Sequence of chain 1.B:
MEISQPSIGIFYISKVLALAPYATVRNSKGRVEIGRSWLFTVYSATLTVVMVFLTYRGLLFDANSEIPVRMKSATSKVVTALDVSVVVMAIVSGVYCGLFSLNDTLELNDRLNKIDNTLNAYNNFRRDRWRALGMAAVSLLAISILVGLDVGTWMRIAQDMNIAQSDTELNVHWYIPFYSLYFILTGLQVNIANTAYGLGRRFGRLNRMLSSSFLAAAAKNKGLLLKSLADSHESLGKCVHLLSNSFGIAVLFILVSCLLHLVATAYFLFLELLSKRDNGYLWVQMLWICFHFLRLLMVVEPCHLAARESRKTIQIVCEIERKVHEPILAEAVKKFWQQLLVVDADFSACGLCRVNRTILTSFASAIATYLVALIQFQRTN

This protein binds this small molecule.
Small molecule (SMILES): OC[C@H]1O[C@](O)(CO)[C@@H](O)[C@@H]1O

Binding-site contacts:
Ligand atom C3 contacts residue ASP83 of chain 1.B at 3.2 Å.
Ligand atom C4 contacts residue TYR182 of chain 1.B at 4.0 Å (hydrophobic).
Ligand atom O4 contacts residue HIS337 of chain 1.B at 2.7 Å (h-bond).
Ligand atom C3 contacts residue TYR182 of chain 1.B at 3.0 Å (hydrophobic).
Ligand atom O2 contacts residue ASP83 of chain 1.B at 2.0 Å (salt-bridge).
Ligand atom C6 contacts residue THR310 of chain 1.B at 3.3 Å.
Ligand atom O6 contacts residue ARG70 of chain 1.B at 4.0 Å.
Ligand atom C1 contacts residue TRP333 of chain 1.B at 3.6 Å (hydrophobic).
Ligand atom O1 contacts residue TYR179 of chain 1.B at 3.6 Å.
Ligand atom O5 contacts residue ARG70 of chain 1.B at 3.5 Å (salt-bridge).
Ligand atom C1 contacts residue PHE178 of chain 1.B at 3.7 Å (hydrophobic).
Ligand atom C4 contacts residue HIS337 of chain 1.B at 3.9 Å.
Ligand atom O3 contacts residue PHE178 of chain 1.B at 3.8 Å.
Ligand atom C5 contacts residue TRP333 of chain 1.B at 4.0 Å (hydrophobic).
Ligand atom O3 contacts residue HIS306 of chain 1.B at 3.5 Å.
Ligand atom C6 contacts residue PHE313 of chain 1.B at 3.9 Å (hydrophobic).
Ligand atom C1 contacts residue ASP150 of chain 1.B at 3.7 Å.
Ligand atom O1 contacts residue PHE178 of chain 1.B at 3.4 Å.
Ligand atom O6 contacts residue ASP83 of chain 1.B at 3.7 Å.
Ligand atom O3 contacts residue ASP83 of chain 1.B at 2.5 Å (salt-bridge).
Ligand atom O6 contacts residue THR310 of chain 1.B at 3.9 Å.
Ligand atom C4 contacts residue ASP83 of chain 1.B at 3.7 Å.
Ligand atom O5 contacts residue ASP83 of chain 1.B at 3.9 Å.
Ligand atom O2 contacts residue PHE178 of chain 1.B at 3.4 Å.
Ligand atom O4 contacts residue THR310 of chain 1.B at 2.5 Å (h-bond).
Ligand atom C2 contacts residue ASP83 of chain 1.B at 3.1 Å.
Ligand atom O3 contacts residue TYR182 of chain 1.B at 2.3 Å (h-bond).
Ligand atom O2 contacts residue ARG70 of chain 1.B at 3.0 Å (salt-bridge).
Ligand atom C4 contacts residue THR310 of chain 1.B at 3.1 Å.
Ligand atom C5 contacts residue GLN330 of chain 1.B at 3.9 Å.
Ligand atom C1 contacts residue TYR182 of chain 1.B at 3.8 Å (hydrophobic).
Ligand atom O6 contacts residue PHE313 of chain 1.B at 3.4 Å.
Ligand atom C2 contacts residue PHE178 of chain 1.B at 4.1 Å (hydrophobic).
Ligand atom C5 contacts residue THR310 of chain 1.B at 3.6 Å.
Ligand atom O1 contacts residue ARG70 of chain 1.B at 2.9 Å (salt-bridge).
Ligand atom C6 contacts residue GLN330 of chain 1.B at 3.1 Å.
Ligand atom C2 contacts residue ARG70 of chain 1.B at 3.8 Å.
Ligand atom O1 contacts residue ASP150 of chain 1.B at 3.1 Å (salt-bridge).
Ligand atom C2 contacts residue TYR182 of chain 1.B at 4.1 Å (hydrophobic).
Ligand atom O4 contacts residue TRP333 of chain 1.B at 3.5 Å.